Binding-site contacts:
Ligand atom C13 contacts residue TYR292 of chain 1.A at 3.5 Å (hydrophobic).
Ligand atom C25 contacts residue ARG300 of chain 1.A at 3.6 Å.
Ligand atom N02 contacts residue HEM1 of chain 1.C at 3.5 Å.
Ligand atom C02 contacts residue HEM1 of chain 1.C at 3.5 Å.
Ligand atom C03 contacts residue TRP291 of chain 1.A at 3.7 Å (hydrophobic).
Ligand atom C08 contacts residue HEM1 of chain 1.C at 3.3 Å.
Ligand atom C25 contacts residue ASP301 of chain 1.A at 3.2 Å.
Ligand atom C07 contacts residue HEM1 of chain 1.C at 3.3 Å.
Ligand atom N02 contacts residue TYR292 of chain 1.A at 3.5 Å.
Ligand atom N01 contacts residue GLU296 of chain 1.A at 2.6 Å (salt-bridge).
Ligand atom C17 contacts residue GLU296 of chain 1.A at 3.5 Å.
Ligand atom N01 contacts residue HEM1 of chain 1.C at 3.6 Å.
Ligand atom C07 contacts residue GLY290 of chain 1.A at 3.5 Å.
Ligand atom C02 contacts residue GLU296 of chain 1.A at 3.5 Å.
Ligand atom N21 contacts residue GLU296 of chain 1.A at 3.3 Å (salt-bridge).
Ligand atom C16 contacts residue HEM1 of chain 1.C at 3.6 Å.
Ligand atom C03 contacts residue HEM1 of chain 1.C at 3.3 Å.
Ligand atom N02 contacts residue TRP291 of chain 1.A at 2.7 Å (h-bond).
Ligand atom C23 contacts residue HEM1 of chain 1.C at 3.7 Å.
Ligand atom N02 contacts residue GLU296 of chain 1.A at 2.6 Å (salt-bridge).
Ligand atom C12 contacts residue GLN182 of chain 1.A at 3.6 Å.
Ligand atom C25 contacts residue ARG307 of chain 1.A at 3.0 Å.
Ligand atom C09 contacts residue VAL271 of chain 1.A at 3.3 Å (hydrophobic).
Ligand atom C13 contacts residue GLN182 of chain 1.A at 3.0 Å.
Ligand atom C15 contacts residue GLU296 of chain 1.A at 3.4 Å.
Ligand atom N21 contacts residue ASP301 of chain 1.A at 3.4 Å (salt-bridge).
Ligand atom C22 contacts residue ARG300 of chain 1.A at 3.7 Å.
Ligand atom F13 contacts residue TYR292 of chain 1.A at 3.0 Å.
Ligand atom C03 contacts residue PRO269 of chain 1.A at 3.7 Å (hydrophobic).
Ligand atom C18 contacts residue HEM1 of chain 1.C at 3.2 Å.
Ligand atom F13 contacts residue GLN182 of chain 1.A at 2.7 Å.
Ligand atom C08 contacts residue GLU296 of chain 1.A at 3.5 Å.
Ligand atom N02 contacts residue PRO269 of chain 1.A at 3.7 Å.
Ligand atom C16 contacts residue GLU296 of chain 1.A at 3.1 Å.
Ligand atom N21 contacts residue ARG300 of chain 1.A at 3.1 Å.
Ligand atom C02 contacts residue TRP291 of chain 1.A at 3.6 Å (hydrophobic).
Ligand atom C14 contacts residue TYR292 of chain 1.A at 3.4 Å (hydrophobic).
Ligand atom C14 contacts residue GLN182 of chain 1.A at 3.6 Å.
Ligand atom C06 contacts residue GLU296 of chain 1.A at 3.5 Å.
Ligand atom C04 contacts residue HEM1 of chain 1.C at 3.7 Å.

This protein binds this small molecule.
Small molecule (SMILES): Cc1cc(N)nc(CCc2cc(F)cc(CC[C@H]3CCCN3)c2)c1

Sequence of chain 1.A:
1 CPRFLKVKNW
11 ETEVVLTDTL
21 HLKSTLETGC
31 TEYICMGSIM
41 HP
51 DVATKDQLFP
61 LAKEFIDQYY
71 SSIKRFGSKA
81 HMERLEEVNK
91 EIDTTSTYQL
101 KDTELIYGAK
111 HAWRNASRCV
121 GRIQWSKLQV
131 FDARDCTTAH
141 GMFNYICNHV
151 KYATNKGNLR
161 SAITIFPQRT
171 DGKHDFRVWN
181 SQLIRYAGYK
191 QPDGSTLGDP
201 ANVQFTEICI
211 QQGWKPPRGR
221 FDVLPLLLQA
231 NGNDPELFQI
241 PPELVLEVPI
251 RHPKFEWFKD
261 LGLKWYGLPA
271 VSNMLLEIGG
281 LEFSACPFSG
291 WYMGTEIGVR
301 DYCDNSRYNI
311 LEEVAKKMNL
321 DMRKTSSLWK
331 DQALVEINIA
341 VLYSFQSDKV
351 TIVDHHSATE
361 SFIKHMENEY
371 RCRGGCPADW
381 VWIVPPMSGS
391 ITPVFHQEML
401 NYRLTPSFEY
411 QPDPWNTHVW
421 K